Binding-site contacts:
Ligand atom C11 contacts residue ARG71 of chain 2.A at 4.1 Å.
Ligand atom C9 contacts residue ARG144 of chain 2.A at 4.1 Å.
Ligand atom C3 contacts residue ASP70 of chain 2.A at 3.1 Å.
Ligand atom C91 contacts residue ARG212 of chain 2.A at 3.7 Å.
Ligand atom C91 contacts residue GLU197 of chain 2.A at 3.9 Å.
Ligand atom O1A contacts residue ARG212 of chain 2.A at 3.3 Å (salt-bridge).
Ligand atom O6 contacts residue TYR324 of chain 2.A at 3.3 Å (h-bond).
Ligand atom C2 contacts residue ASP70 of chain 2.A at 3.8 Å.
Ligand atom N4 contacts residue ASP70 of chain 2.A at 2.7 Å (salt-bridge).
Ligand atom O10 contacts residue ARG71 of chain 2.A at 2.5 Å (salt-bridge).
Ligand atom O1B contacts residue TYR324 of chain 2.A at 3.3 Å (h-bond).
Ligand atom C10 contacts residue ARG71 of chain 2.A at 3.6 Å.
Ligand atom C4 contacts residue GLU38 of chain 2.A at 3.5 Å.
Ligand atom O1A contacts residue TYR324 of chain 2.A at 3.1 Å (h-bond).
Ligand atom C3 contacts residue ARG37 of chain 2.A at 3.7 Å.
Ligand atom C2 contacts residue TYR324 of chain 2.A at 2.9 Å (hydrophobic).
Ligand atom C4 contacts residue TYR324 of chain 2.A at 3.8 Å (hydrophobic).
Ligand atom O10 contacts residue ASP70 of chain 2.A at 3.3 Å.
Ligand atom C1 contacts residue TYR324 of chain 2.A at 2.9 Å (hydrophobic).
Ligand atom C4 contacts residue ASP70 of chain 2.A at 3.3 Å.
Ligand atom C6 contacts residue GLU197 of chain 2.A at 3.8 Å.
Ligand atom C82 contacts residue ARG144 of chain 2.A at 4.0 Å.
Ligand atom C81 contacts residue ALA166 of chain 2.A at 4.0 Å (hydrophobic).
Ligand atom C9 contacts residue GLU196 of chain 2.A at 3.5 Å.
Ligand atom C5 contacts residue ASP70 of chain 2.A at 3.6 Å.
Ligand atom C6 contacts residue TYR324 of chain 2.A at 3.7 Å (hydrophobic).
Ligand atom C82 contacts residue ILE142 of chain 2.A at 4.0 Å (hydrophobic).
Ligand atom C91 contacts residue GLU196 of chain 2.A at 3.3 Å.
Ligand atom C3 contacts residue GLU38 of chain 2.A at 3.3 Å.
Ligand atom O1B contacts residue ARG290 of chain 2.A at 3.0 Å (salt-bridge).
Ligand atom C2 contacts residue ARG37 of chain 2.A at 4.2 Å.
Ligand atom C1 contacts residue ARG290 of chain 2.A at 3.6 Å.
Ligand atom O1A contacts residue ARG290 of chain 2.A at 2.9 Å (salt-bridge).
Ligand atom O1B contacts residue ARG37 of chain 2.A at 2.7 Å (salt-bridge).
Ligand atom C9 contacts residue GLU197 of chain 2.A at 3.9 Å.
Ligand atom C11 contacts residue ILE142 of chain 2.A at 3.7 Å (hydrophobic).
Ligand atom N4 contacts residue GLU38 of chain 2.A at 2.9 Å (salt-bridge).
Ligand atom C3 contacts residue TYR324 of chain 2.A at 3.2 Å (hydrophobic).
Ligand atom C11 contacts residue TRP98 of chain 2.A at 3.8 Å (hydrophobic).
Ligand atom C1 contacts residue ARG37 of chain 2.A at 3.8 Å.

Sequence of chain 2.A:
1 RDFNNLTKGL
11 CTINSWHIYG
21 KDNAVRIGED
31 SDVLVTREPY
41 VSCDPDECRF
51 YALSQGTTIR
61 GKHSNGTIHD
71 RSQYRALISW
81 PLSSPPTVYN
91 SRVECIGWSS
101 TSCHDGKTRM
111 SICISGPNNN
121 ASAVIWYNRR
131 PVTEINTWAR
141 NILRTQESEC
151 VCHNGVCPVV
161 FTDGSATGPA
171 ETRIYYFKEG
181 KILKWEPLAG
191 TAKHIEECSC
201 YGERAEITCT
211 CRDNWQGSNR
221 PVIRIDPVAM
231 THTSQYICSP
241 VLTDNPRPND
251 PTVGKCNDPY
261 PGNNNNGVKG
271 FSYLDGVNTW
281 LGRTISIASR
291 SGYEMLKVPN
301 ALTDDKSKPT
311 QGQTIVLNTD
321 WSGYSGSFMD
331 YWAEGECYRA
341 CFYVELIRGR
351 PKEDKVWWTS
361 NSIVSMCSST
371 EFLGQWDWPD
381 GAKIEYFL

The small molecule below binds the protein below.
Small molecule (SMILES): CCN(CC)C(=O)[C@@H]1OC(C(=O)O)=C[C@H](N)[C@H]1NC(C)=O